Sequence of chain 20.A:
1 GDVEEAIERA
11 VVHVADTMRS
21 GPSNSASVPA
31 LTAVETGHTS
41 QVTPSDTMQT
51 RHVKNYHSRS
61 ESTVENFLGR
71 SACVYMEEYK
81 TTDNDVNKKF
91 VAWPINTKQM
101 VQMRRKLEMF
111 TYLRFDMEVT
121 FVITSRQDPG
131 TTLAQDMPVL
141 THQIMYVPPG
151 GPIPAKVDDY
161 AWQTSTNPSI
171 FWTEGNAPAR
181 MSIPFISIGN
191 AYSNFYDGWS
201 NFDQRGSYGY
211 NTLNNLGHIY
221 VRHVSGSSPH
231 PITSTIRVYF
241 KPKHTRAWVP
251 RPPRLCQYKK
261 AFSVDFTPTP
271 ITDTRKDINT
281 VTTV

Sequence of chain 20.C:
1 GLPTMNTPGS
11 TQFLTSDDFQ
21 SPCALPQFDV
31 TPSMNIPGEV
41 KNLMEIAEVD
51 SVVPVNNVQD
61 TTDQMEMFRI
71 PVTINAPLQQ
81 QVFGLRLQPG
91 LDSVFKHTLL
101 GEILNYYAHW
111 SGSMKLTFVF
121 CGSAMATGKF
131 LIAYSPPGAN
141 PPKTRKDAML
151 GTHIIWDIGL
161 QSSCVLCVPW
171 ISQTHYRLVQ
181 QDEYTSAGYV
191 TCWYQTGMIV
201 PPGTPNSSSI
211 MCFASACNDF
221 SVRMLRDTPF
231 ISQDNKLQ

A small-molecule ligand and the protein it binds are described below.
Small molecule (SMILES): Cc1cc(CCCCCCCOc2ccc(C3=NCCO3)cc2)on1

Binding-site contacts:
Ligand atom C4A contacts residue ALA24 of chain 20.C at 4.0 Å (hydrophobic).
Ligand atom C3C contacts residue LEU216 of chain 20.A at 3.7 Å (hydrophobic).
Ligand atom N2 contacts residue W711 of chain 20.F at 2.9 Å.
Ligand atom C31 contacts residue ASN214 of chain 20.A at 3.3 Å.
Ligand atom C3B contacts residue ILE219 of chain 20.A at 3.8 Å (hydrophobic).
Ligand atom C31 contacts residue LEU216 of chain 20.A at 3.4 Å (hydrophobic).
Ligand atom C3C contacts residue TYR192 of chain 20.A at 4.0 Å (hydrophobic).
Ligand atom C1C contacts residue THR97 of chain 20.A at 3.9 Å.
Ligand atom C4A contacts residue LEU14 of chain 16.C at 4.0 Å (hydrophobic).
Ligand atom C2C contacts residue THR97 of chain 20.A at 3.9 Å.
Ligand atom O1B contacts residue ILE95 of chain 20.A at 3.6 Å.
Ligand atom C2C contacts residue LEU216 of chain 20.A at 3.7 Å (hydrophobic).
Ligand atom C5A contacts residue PRO168 of chain 20.A at 4.0 Å (hydrophobic).
Ligand atom C2A contacts residue MET181 of chain 20.A at 3.7 Å (hydrophobic).
Ligand atom C4 contacts residue TYR192 of chain 20.A at 3.5 Å (hydrophobic).
Ligand atom N3A contacts residue ALA24 of chain 20.C at 3.8 Å.
Ligand atom C4A contacts residue ILE170 of chain 20.A at 3.9 Å (hydrophobic).
Ligand atom C4B contacts residue TYR146 of chain 20.A at 3.7 Å (hydrophobic).
Ligand atom C1B contacts residue ILE183 of chain 20.A at 4.0 Å (hydrophobic).
Ligand atom N3A contacts residue TYR146 of chain 20.A at 4.0 Å.
Ligand atom C6B contacts residue ILE183 of chain 20.A at 3.6 Å (hydrophobic).
Ligand atom C6B contacts residue TYR146 of chain 20.A at 3.8 Å (hydrophobic).
Ligand atom C3 contacts residue W711 of chain 20.F at 3.2 Å.
Ligand atom O1 contacts residue W711 of chain 20.F at 3.7 Å.
Ligand atom C5A contacts residue ILE144 of chain 20.A at 3.7 Å (hydrophobic).
Ligand atom O1A contacts residue PHE121 of chain 20.A at 4.0 Å.
Ligand atom C6C contacts residue ILE186 of chain 20.A at 3.9 Å (hydrophobic).
Ligand atom C4B contacts residue ILE183 of chain 20.A at 4.0 Å (hydrophobic).
Ligand atom N3A contacts residue MET181 of chain 20.A at 3.3 Å.
Ligand atom C1C contacts residue PHE115 of chain 20.A at 3.9 Å (hydrophobic).
Ligand atom N2 contacts residue THR97 of chain 20.A at 3.7 Å.
Ligand atom C5B contacts residue TYR146 of chain 20.A at 3.4 Å (hydrophobic).
Ligand atom C5A contacts residue ILE170 of chain 20.A at 3.8 Å (hydrophobic).
Ligand atom C4C contacts residue MET117 of chain 20.A at 3.9 Å (hydrophobic).
Ligand atom C4A contacts residue MET181 of chain 20.A at 3.6 Å (hydrophobic).
Ligand atom C2A contacts residue TYR146 of chain 20.A at 3.7 Å (hydrophobic).
Ligand atom C31 contacts residue W711 of chain 20.F at 3.0 Å.
Ligand atom C2B contacts residue ILE219 of chain 20.A at 3.8 Å (hydrophobic).
Ligand atom O1 contacts residue THR97 of chain 20.A at 3.4 Å (h-bond).
Ligand atom C5B contacts residue ILE183 of chain 20.A at 3.7 Å (hydrophobic).

Sequence of chain 16.C:
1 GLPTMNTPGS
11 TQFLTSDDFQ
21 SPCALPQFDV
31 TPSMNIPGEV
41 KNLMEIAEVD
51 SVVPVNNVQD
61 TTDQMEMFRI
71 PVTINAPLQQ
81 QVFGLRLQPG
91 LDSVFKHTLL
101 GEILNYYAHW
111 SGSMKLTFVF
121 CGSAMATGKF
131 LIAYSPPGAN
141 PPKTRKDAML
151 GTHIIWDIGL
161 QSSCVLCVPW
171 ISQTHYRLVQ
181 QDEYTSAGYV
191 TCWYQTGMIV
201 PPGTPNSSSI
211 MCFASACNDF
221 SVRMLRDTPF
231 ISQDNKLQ